Sequence of chain 1.A:
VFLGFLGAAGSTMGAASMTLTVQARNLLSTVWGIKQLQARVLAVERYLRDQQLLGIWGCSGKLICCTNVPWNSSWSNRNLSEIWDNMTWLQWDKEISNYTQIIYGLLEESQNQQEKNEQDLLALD

Binding-site contacts:
Ligand atom C2 contacts residue ASN126 of chain 1.A at 2.5 Å.
Ligand atom O5 contacts residue ASN126 of chain 1.A at 2.4 Å (h-bond).
Ligand atom C7 contacts residue TYR127 of chain 1.A at 4.3 Å (hydrophobic).
Ligand atom N2 contacts residue ASN126 of chain 1.A at 2.9 Å (h-bond).
Ligand atom C8 contacts residue GLU123 of chain 1.A at 4.0 Å.
Ligand atom C8 contacts residue ASN126 of chain 1.A at 4.4 Å.
Ligand atom C1 contacts residue ASN126 of chain 1.A at 1.4 Å.
Ligand atom C7 contacts residue ASN126 of chain 1.A at 3.2 Å.
Ligand atom C3 contacts residue ASN126 of chain 1.A at 3.8 Å.
Ligand atom O7 contacts residue TYR127 of chain 1.A at 3.3 Å (h-bond).
Ligand atom C4 contacts residue ASN126 of chain 1.A at 4.2 Å.
Ligand atom O7 contacts residue ASN126 of chain 1.A at 3.1 Å (h-bond).
Ligand atom C5 contacts residue ASN126 of chain 1.A at 3.7 Å.

The protein below binds the small molecule below.
Small molecule (SMILES): CC(=O)N[C@@H]1[C@@H](O)[C@H](O)[C@@H](CO)O[C@H]1O